Sequence of chain 1.C:
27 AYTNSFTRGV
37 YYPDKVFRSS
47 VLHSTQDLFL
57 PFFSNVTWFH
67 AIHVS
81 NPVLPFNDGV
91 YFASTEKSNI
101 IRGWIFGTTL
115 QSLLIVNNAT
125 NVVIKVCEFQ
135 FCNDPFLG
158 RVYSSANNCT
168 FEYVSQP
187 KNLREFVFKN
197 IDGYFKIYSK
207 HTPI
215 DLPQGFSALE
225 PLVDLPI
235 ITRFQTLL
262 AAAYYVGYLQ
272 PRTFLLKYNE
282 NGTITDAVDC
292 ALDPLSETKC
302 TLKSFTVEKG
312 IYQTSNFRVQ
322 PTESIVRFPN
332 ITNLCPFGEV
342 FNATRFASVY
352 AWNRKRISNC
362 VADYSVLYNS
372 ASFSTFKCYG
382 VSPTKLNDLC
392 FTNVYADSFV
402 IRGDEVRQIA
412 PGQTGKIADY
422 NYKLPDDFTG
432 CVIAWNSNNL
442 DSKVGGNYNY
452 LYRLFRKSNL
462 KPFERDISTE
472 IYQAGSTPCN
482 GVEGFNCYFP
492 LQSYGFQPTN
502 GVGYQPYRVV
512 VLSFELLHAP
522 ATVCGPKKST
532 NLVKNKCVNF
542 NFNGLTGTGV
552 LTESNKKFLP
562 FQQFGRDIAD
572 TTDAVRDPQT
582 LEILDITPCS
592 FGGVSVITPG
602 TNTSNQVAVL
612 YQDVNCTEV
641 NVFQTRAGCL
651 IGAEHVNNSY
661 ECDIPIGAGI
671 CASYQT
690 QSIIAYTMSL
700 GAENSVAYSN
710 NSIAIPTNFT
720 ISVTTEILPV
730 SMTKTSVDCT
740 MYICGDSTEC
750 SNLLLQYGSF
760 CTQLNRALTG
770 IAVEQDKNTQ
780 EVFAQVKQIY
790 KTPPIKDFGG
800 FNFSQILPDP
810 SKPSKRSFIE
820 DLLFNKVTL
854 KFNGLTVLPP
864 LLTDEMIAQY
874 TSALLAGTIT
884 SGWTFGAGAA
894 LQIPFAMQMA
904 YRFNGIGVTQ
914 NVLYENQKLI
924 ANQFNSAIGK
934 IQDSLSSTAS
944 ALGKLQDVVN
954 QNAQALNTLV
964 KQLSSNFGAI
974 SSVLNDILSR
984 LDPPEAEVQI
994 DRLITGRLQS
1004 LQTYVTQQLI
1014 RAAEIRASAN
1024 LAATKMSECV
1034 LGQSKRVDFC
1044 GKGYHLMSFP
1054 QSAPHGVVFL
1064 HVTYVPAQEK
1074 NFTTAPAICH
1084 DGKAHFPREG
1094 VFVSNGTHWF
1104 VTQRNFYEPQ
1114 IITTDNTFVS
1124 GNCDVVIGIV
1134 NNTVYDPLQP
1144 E

A small-molecule ligand and the protein it binds are described below.
Small molecule (SMILES): CC(=O)N[C@@H]1[C@@H](O)[C@H](O)[C@@H](CO)O[C@H]1O

Binding-site contacts:
Ligand atom O5 contacts residue ASN657 of chain 1.C at 2.5 Å (h-bond).
Ligand atom C1 contacts residue ASN657 of chain 1.C at 1.4 Å.
Ligand atom O7 contacts residue ASN657 of chain 1.C at 3.7 Å.
Ligand atom C3 contacts residue ASN657 of chain 1.C at 3.7 Å.
Ligand atom C4 contacts residue ASN657 of chain 1.C at 4.2 Å.
Ligand atom N2 contacts residue ASN657 of chain 1.C at 2.7 Å (h-bond).
Ligand atom C8 contacts residue HIS655 of chain 1.C at 3.9 Å.
Ligand atom C2 contacts residue ASN657 of chain 1.C at 2.3 Å.
Ligand atom C5 contacts residue ASN657 of chain 1.C at 3.7 Å.
Ligand atom C7 contacts residue ASN657 of chain 1.C at 3.4 Å.
Ligand atom C8 contacts residue ASN657 of chain 1.C at 4.5 Å.